Sequence of chain 1.F:
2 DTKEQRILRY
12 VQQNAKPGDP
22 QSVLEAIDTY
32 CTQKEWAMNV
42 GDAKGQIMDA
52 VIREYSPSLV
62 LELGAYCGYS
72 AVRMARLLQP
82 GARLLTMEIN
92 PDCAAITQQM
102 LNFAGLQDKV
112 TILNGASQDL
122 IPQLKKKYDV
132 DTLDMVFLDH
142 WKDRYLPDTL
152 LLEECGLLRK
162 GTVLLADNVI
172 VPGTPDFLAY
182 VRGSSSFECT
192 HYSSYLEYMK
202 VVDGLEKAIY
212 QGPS

Binding-site contacts:
Ligand atom C16 contacts residue HIS141 of chain 1.F at 3.8 Å.
Ligand atom C11 contacts residue GLU89 of chain 1.F at 3.6 Å.
Ligand atom C05 contacts residue SER118 of chain 1.F at 3.9 Å.
Ligand atom C08 contacts residue ILE90 of chain 1.F at 3.5 Å (hydrophobic).
Ligand atom C18 contacts residue TRP142 of chain 1.F at 3.7 Å (hydrophobic).
Ligand atom N10 contacts residue GLY65 of chain 1.F at 3.5 Å.
Ligand atom C05 contacts residue ILE90 of chain 1.F at 3.8 Å (hydrophobic).
Ligand atom C08 contacts residue HIS141 of chain 1.F at 3.6 Å.
Ligand atom C07 contacts residue GLY116 of chain 1.F at 3.6 Å.
Ligand atom C14 contacts residue TYR67 of chain 1.F at 3.8 Å (hydrophobic).
Ligand atom C17 contacts residue MET39 of chain 1.F at 3.9 Å (hydrophobic).
Ligand atom C11 contacts residue GLY65 of chain 1.F at 3.9 Å.
Ligand atom C18 contacts residue CXS1 of chain 1.SA at 3.8 Å.
Ligand atom C12 contacts residue TRP142 of chain 1.F at 3.7 Å (hydrophobic).
Ligand atom C12 contacts residue HIS141 of chain 1.F at 3.5 Å.
Ligand atom N10 contacts residue ILE90 of chain 1.F at 3.9 Å.
Ligand atom C07 contacts residue MET88 of chain 1.F at 3.5 Å (hydrophobic).
Ligand atom C14 contacts residue GLY65 of chain 1.F at 3.9 Å.
Ligand atom C20 contacts residue TRP142 of chain 1.F at 3.8 Å (hydrophobic).
Ligand atom S03 contacts residue TRP142 of chain 1.F at 3.3 Å.
Ligand atom N09 contacts residue GLY65 of chain 1.F at 3.6 Å.
Ligand atom C07 contacts residue ILE90 of chain 1.F at 3.8 Å (hydrophobic).
Ligand atom N06 contacts residue SER118 of chain 1.F at 3.0 Å (h-bond).
Ligand atom C01 contacts residue TRP142 of chain 1.F at 3.9 Å (hydrophobic).
Ligand atom N09 contacts residue GLU89 of chain 1.F at 3.3 Å (salt-bridge).
Ligand atom C02 contacts residue SER118 of chain 1.F at 3.7 Å.
Ligand atom N10 contacts residue GLU89 of chain 1.F at 2.6 Å (salt-bridge).
Ligand atom C17 contacts residue HIS141 of chain 1.F at 3.4 Å.
Ligand atom C19 contacts residue TRP142 of chain 1.F at 3.6 Å (hydrophobic).
Ligand atom C16 contacts residue MET39 of chain 1.F at 3.9 Å (hydrophobic).
Ligand atom C14 contacts residue ASP140 of chain 1.F at 3.9 Å.
Ligand atom N06 contacts residue ALA117 of chain 1.F at 3.6 Å.
Ligand atom C16 contacts residue ASP140 of chain 1.F at 3.5 Å.
Ligand atom C07 contacts residue GLU89 of chain 1.F at 3.8 Å.
Ligand atom C01 contacts residue SER118 of chain 1.F at 3.5 Å.
Ligand atom C04 contacts residue HIS141 of chain 1.F at 3.6 Å.
Ligand atom C04 contacts residue ILE90 of chain 1.F at 3.7 Å (hydrophobic).
Ligand atom C01 contacts residue GLN119 of chain 1.F at 3.4 Å.
Ligand atom N09 contacts residue ILE90 of chain 1.F at 3.2 Å (h-bond).
Ligand atom C01 contacts residue ARG145 of chain 1.F at 3.4 Å.

This small molecule binds to this protein.
Small molecule (SMILES): Cc1nc(C)c(-c2cc([C@H](C)c3ccccc3)n[nH]2)s1